Sequence of chain 1.N:
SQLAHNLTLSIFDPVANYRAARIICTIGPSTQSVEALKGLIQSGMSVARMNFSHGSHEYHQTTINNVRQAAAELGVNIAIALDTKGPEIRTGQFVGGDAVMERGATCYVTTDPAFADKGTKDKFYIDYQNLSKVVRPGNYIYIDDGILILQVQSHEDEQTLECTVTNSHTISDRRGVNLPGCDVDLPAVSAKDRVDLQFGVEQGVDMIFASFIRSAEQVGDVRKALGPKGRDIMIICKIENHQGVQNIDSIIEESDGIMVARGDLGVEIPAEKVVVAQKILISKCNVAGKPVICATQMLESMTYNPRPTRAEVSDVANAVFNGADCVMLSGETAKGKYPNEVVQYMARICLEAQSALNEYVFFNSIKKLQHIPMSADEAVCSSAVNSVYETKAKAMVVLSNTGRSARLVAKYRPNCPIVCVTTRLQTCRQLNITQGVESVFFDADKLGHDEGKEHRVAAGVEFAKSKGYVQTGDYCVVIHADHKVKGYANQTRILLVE

The small molecule below binds the protein below.
Small molecule (SMILES): O=P(O)(O)OC[C@H]1O[C@@](CO)(OP(=O)(O)O)[C@@H](O)[C@@H]1O

Binding-site contacts:
Ligand atom C6 contacts residue LEU400 of chain 1.N at 3.1 Å (hydrophobic).
Ligand atom O4P contacts residue THR403 of chain 1.N at 3.9 Å.
Ligand atom C4 contacts residue LEU400 of chain 1.N at 3.1 Å (hydrophobic).
Ligand atom C6 contacts residue SER401 of chain 1.N at 3.8 Å.
Ligand atom O5P contacts residue ASN402 of chain 1.N at 2.5 Å (h-bond).
Ligand atom O4P contacts residue ASN402 of chain 1.N at 3.9 Å.
Ligand atom O4 contacts residue ALA490 of chain 1.N at 3.8 Å.
Ligand atom P2 contacts residue SER406 of chain 1.N at 3.6 Å.
Ligand atom O2 contacts residue ASN402 of chain 1.N at 3.7 Å.
Ligand atom O3 contacts residue LEU400 of chain 1.N at 3.7 Å.
Ligand atom P1 contacts residue ARG457 of chain 1.N at 3.1 Å.
Ligand atom C3 contacts residue ALA482 of chain 1.N at 3.5 Å (hydrophobic).
Ligand atom C1 contacts residue LYS454 of chain 1.N at 3.9 Å.
Ligand atom O1 contacts residue GLY488 of chain 1.N at 3.5 Å (h-bond).
Ligand atom C1 contacts residue TYR489 of chain 1.N at 3.9 Å (hydrophobic).
Ligand atom O4P contacts residue ARG405 of chain 1.N at 3.8 Å.
Ligand atom C6 contacts residue SER406 of chain 1.N at 3.7 Å.
Ligand atom O3P contacts residue LYS454 of chain 1.N at 3.6 Å (salt-bridge).
Ligand atom O6P contacts residue THR403 of chain 1.N at 3.0 Å (h-bond).
Ligand atom O6P contacts residue ARG405 of chain 1.N at 2.7 Å (salt-bridge).
Ligand atom O3 contacts residue HIS481 of chain 1.N at 3.4 Å.
Ligand atom C1 contacts residue ALA482 of chain 1.N at 3.6 Å (hydrophobic).
Ligand atom P2 contacts residue SER401 of chain 1.N at 3.4 Å.
Ligand atom O2P contacts residue ARG457 of chain 1.N at 2.3 Å (salt-bridge).
Ligand atom O1P contacts residue ARG457 of chain 1.N at 2.3 Å (salt-bridge).
Ligand atom O3 contacts residue LYS454 of chain 1.N at 3.1 Å (salt-bridge).
Ligand atom O4 contacts residue HIS481 of chain 1.N at 3.4 Å.
Ligand atom O1P contacts residue LYS454 of chain 1.N at 2.1 Å (salt-bridge).
Ligand atom O2P contacts residue ASN402 of chain 1.N at 3.2 Å (h-bond).
Ligand atom P2 contacts residue ASN402 of chain 1.N at 3.7 Å.
Ligand atom O4 contacts residue LEU400 of chain 1.N at 2.6 Å (h-bond).
Ligand atom O4P contacts residue SER406 of chain 1.N at 2.7 Å (h-bond).
Ligand atom O3 contacts residue ALA482 of chain 1.N at 3.5 Å (h-bond).
Ligand atom O4P contacts residue SER401 of chain 1.N at 2.3 Å (h-bond).
Ligand atom C5 contacts residue LEU400 of chain 1.N at 3.5 Å (hydrophobic).
Ligand atom O5P contacts residue SER401 of chain 1.N at 3.4 Å (h-bond).
Ligand atom P1 contacts residue LYS454 of chain 1.N at 3.3 Å.
Ligand atom O6 contacts residue SER406 of chain 1.N at 3.6 Å.
Ligand atom O5P contacts residue THR403 of chain 1.N at 2.7 Å (h-bond).
Ligand atom P2 contacts residue THR403 of chain 1.N at 3.7 Å.